Sequence of chain 1.B:
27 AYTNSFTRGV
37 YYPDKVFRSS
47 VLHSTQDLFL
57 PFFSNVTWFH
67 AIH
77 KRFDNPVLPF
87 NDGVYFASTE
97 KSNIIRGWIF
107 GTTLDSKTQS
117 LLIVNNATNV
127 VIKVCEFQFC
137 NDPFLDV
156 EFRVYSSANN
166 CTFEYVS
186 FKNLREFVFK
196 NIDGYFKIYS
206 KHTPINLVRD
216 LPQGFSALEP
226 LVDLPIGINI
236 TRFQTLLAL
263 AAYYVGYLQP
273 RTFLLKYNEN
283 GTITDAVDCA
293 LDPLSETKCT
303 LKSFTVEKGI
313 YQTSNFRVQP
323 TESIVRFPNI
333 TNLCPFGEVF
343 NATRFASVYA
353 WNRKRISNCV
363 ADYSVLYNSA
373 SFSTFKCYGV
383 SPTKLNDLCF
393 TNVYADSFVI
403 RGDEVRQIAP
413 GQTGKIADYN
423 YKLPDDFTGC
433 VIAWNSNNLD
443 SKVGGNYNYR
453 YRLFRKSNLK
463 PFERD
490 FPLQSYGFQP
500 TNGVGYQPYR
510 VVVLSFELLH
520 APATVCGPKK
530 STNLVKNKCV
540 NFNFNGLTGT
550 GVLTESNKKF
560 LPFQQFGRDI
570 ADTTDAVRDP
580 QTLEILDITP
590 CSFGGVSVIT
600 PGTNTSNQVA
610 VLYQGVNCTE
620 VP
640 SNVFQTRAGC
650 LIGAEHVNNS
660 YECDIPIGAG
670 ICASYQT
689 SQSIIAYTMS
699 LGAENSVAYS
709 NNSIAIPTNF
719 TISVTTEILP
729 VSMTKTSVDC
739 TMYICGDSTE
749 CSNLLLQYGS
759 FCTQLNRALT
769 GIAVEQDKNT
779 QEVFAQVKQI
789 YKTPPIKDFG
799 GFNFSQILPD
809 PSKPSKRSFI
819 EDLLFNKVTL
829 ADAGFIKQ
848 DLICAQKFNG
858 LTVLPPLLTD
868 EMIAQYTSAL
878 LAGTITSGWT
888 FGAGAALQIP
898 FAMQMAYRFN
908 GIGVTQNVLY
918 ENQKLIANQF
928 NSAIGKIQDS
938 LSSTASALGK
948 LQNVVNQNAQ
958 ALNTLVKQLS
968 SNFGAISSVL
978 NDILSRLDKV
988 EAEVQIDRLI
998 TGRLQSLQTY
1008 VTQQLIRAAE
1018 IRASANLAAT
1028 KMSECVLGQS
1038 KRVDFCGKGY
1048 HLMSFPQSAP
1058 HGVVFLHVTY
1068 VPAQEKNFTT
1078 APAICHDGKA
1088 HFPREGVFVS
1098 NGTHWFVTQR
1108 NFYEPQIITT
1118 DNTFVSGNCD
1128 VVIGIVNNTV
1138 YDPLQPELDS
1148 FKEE

The small molecule below binds the protein below.
Small molecule (SMILES): CC(=O)N[C@@H]1[C@@H](O)[C@H](O)[C@@H](CO)O[C@H]1O

Binding-site contacts:
Ligand atom C5 contacts residue ASN331 of chain 1.B at 3.7 Å.
Ligand atom N2 contacts residue ASN331 of chain 1.B at 2.9 Å (h-bond).
Ligand atom C4 contacts residue ASN331 of chain 1.B at 4.2 Å.
Ligand atom C8 contacts residue ASN331 of chain 1.B at 4.0 Å.
Ligand atom C2 contacts residue ASN331 of chain 1.B at 2.4 Å.
Ligand atom O6 contacts residue GLN580 of chain 1.B at 3.1 Å (h-bond).
Ligand atom O5 contacts residue GLN580 of chain 1.B at 3.8 Å.
Ligand atom C5 contacts residue GLN580 of chain 1.B at 4.1 Å.
Ligand atom C6 contacts residue GLN580 of chain 1.B at 3.2 Å.
Ligand atom O5 contacts residue ASN331 of chain 1.B at 2.4 Å (h-bond).
Ligand atom O7 contacts residue ASN331 of chain 1.B at 3.1 Å (h-bond).
Ligand atom C1 contacts residue ASN331 of chain 1.B at 1.4 Å.
Ligand atom C7 contacts residue ASN331 of chain 1.B at 3.1 Å.
Ligand atom C3 contacts residue ASN331 of chain 1.B at 3.8 Å.